The small molecule below binds the protein below.
Small molecule (SMILES): CC(=O)N[C@@H]1[C@@H](O)[C@H](O)[C@@H](CO)O[C@H]1O

Binding-site contacts:
Ligand atom C2 contacts residue ASN100 of chain 1.F at 2.5 Å.
Ligand atom O5 contacts residue ASN100 of chain 1.F at 2.3 Å (h-bond).
Ligand atom C3 contacts residue ASN100 of chain 1.F at 3.8 Å.
Ligand atom C8 contacts residue ASN100 of chain 1.F at 4.0 Å.
Ligand atom O7 contacts residue ASN100 of chain 1.F at 3.1 Å (h-bond).
Ligand atom C5 contacts residue ASN100 of chain 1.F at 3.7 Å.
Ligand atom C6 contacts residue SER65 of chain 1.N at 4.0 Å.
Ligand atom C7 contacts residue SER101 of chain 1.F at 4.4 Å.
Ligand atom N2 contacts residue ASN100 of chain 1.F at 3.0 Å (h-bond).
Ligand atom C6 contacts residue PRO64 of chain 1.N at 3.9 Å (hydrophobic).
Ligand atom C4 contacts residue ASN100 of chain 1.F at 4.2 Å.
Ligand atom C7 contacts residue ASN100 of chain 1.F at 3.2 Å.
Ligand atom O6 contacts residue ASN100 of chain 1.F at 4.3 Å.
Ligand atom C8 contacts residue SER101 of chain 1.F at 4.1 Å.
Ligand atom O7 contacts residue TRP99 of chain 1.F at 4.5 Å.
Ligand atom C1 contacts residue ASN100 of chain 1.F at 1.4 Å.
Ligand atom O6 contacts residue PRO64 of chain 1.N at 3.4 Å.

Sequence of chain 1.N:
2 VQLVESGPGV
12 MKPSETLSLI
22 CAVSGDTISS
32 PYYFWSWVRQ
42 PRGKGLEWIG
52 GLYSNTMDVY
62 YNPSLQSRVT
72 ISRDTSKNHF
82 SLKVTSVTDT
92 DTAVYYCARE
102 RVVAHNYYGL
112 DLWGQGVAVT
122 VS

Sequence of chain 1.F:
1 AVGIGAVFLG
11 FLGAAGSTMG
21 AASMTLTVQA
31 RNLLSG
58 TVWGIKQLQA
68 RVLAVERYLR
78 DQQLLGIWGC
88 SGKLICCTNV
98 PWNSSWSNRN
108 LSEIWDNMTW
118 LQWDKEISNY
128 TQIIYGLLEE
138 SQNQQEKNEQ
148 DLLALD